This small molecule binds to this protein.
Small molecule (SMILES): CC[C@H](C)O

Sequence of chain 1.C:
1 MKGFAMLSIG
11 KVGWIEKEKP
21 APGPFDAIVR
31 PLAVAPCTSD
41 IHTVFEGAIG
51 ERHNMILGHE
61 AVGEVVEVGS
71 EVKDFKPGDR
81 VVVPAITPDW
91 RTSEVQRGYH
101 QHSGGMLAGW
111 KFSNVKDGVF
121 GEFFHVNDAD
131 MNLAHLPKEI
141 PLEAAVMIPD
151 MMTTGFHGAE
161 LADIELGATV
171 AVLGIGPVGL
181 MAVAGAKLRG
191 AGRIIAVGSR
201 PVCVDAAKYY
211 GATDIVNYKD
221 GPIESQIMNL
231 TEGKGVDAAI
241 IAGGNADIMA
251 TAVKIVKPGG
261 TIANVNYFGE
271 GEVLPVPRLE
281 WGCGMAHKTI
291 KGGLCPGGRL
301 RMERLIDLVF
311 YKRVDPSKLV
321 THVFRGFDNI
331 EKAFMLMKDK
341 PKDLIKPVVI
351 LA

Binding-site contacts:
Ligand atom C2 contacts residue ASP150 of chain 1.C at 3.8 Å.
Ligand atom C1 contacts residue ILE86 of chain 1.C at 4.0 Å (hydrophobic).
Ligand atom C1 contacts residue CYS295 of chain 1.C at 4.5 Å (hydrophobic).
Ligand atom C4 contacts residue SER39 of chain 1.C at 4.2 Å.
Ligand atom C3 contacts residue SER39 of chain 1.C at 4.3 Å.
Ligand atom C1 contacts residue LEU294 of chain 1.C at 3.9 Å (hydrophobic).
Ligand atom C4 contacts residue MET285 of chain 1.D at 4.4 Å (hydrophobic).
Ligand atom C2 contacts residue LEU294 of chain 1.C at 4.5 Å (hydrophobic).
Ligand atom C1 contacts residue ALA85 of chain 1.C at 4.4 Å (hydrophobic).
Ligand atom C1 contacts residue ASP150 of chain 1.C at 3.4 Å.
Ligand atom C1 contacts residue TRP110 of chain 1.C at 4.2 Å (hydrophobic).
Ligand atom C4 contacts residue TYR267 of chain 1.C at 4.1 Å (hydrophobic).
Ligand atom OH contacts residue ASP150 of chain 1.C at 3.2 Å (salt-bridge).
Ligand atom C3 contacts residue TRP110 of chain 1.C at 4.0 Å (hydrophobic).

Sequence of chain 1.D:
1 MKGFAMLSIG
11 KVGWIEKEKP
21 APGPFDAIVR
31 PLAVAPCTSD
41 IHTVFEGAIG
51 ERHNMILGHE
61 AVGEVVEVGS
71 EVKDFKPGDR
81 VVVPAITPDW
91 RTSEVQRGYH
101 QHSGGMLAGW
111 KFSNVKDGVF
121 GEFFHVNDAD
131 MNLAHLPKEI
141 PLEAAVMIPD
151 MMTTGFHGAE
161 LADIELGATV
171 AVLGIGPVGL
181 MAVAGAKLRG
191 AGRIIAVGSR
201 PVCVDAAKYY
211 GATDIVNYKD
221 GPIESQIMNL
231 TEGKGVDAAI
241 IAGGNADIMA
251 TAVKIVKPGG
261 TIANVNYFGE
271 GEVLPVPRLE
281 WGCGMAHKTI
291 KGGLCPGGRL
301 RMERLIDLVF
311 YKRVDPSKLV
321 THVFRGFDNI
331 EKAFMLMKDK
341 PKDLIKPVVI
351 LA